Sequence of chain 50.B:
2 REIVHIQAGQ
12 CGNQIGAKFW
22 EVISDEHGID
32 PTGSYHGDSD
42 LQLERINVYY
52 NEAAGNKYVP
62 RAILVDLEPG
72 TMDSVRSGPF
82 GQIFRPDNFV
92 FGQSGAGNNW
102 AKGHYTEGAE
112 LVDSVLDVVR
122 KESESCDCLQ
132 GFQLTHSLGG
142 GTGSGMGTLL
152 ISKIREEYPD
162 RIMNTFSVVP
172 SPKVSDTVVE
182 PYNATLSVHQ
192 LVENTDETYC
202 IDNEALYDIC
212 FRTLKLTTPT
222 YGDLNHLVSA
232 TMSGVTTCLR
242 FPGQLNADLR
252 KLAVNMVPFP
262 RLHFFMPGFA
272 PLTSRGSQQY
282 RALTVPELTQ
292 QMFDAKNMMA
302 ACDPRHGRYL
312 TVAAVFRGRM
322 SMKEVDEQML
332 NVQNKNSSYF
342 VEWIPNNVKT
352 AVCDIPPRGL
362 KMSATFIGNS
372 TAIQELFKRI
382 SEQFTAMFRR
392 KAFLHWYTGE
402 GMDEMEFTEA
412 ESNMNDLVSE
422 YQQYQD

This small molecule binds to this protein.
Small molecule (SMILES): Nc1nc2c(ncn2[C@@H]2O[C@H](CO[P](=O)(O)C[P](=O)(O)OP(=O)(O)O)[C@@H](O)[C@H]2O)c(=O)[nH]1

Binding-site contacts:
Ligand atom PB contacts residue MG1 of chain 50.F at 3.7 Å.
Ligand atom PG contacts residue MG1 of chain 50.F at 3.5 Å.
Ligand atom C2 contacts residue TYR222 of chain 50.B at 3.5 Å (hydrophobic).
Ligand atom O1A contacts residue GLN11 of chain 50.B at 3.1 Å.
Ligand atom O1B contacts residue MG1 of chain 50.F at 2.4 Å.
Ligand atom O4' contacts residue SER138 of chain 50.B at 3.3 Å (h-bond).
Ligand atom O2G contacts residue GLY142 of chain 50.B at 3.0 Å (h-bond).
Ligand atom N2 contacts residue ASN204 of chain 50.B at 2.6 Å (h-bond).
Ligand atom O6 contacts residue TYR222 of chain 50.B at 3.8 Å.
Ligand atom O3B contacts residue GLY142 of chain 50.B at 3.5 Å (h-bond).
Ligand atom O2B contacts residue THR143 of chain 50.B at 2.7 Å (h-bond).
Ligand atom O1G contacts residue ALA97 of chain 50.B at 3.0 Å (h-bond).
Ligand atom O3G contacts residue MG1 of chain 50.F at 2.5 Å.
Ligand atom N1 contacts residue ASN226 of chain 50.B at 2.7 Å (h-bond).
Ligand atom N2 contacts residue ASN226 of chain 50.B at 2.9 Å (h-bond).
Ligand atom O2B contacts residue GLY10 of chain 50.B at 3.2 Å.
Ligand atom C2 contacts residue ASN226 of chain 50.B at 3.6 Å.
Ligand atom C6 contacts residue GLN15 of chain 50.B at 3.6 Å.
Ligand atom O3B contacts residue MG1 of chain 50.F at 3.8 Å.
Ligand atom N3 contacts residue VAL169 of chain 50.B at 3.8 Å.
Ligand atom O2B contacts residue GLY144 of chain 50.B at 2.7 Å (h-bond).
Ligand atom O2A contacts residue CYS12 of chain 50.B at 3.3 Å (h-bond).
Ligand atom C2 contacts residue ASN204 of chain 50.B at 3.4 Å.
Ligand atom O3' contacts residue GLU181 of chain 50.B at 3.3 Å (salt-bridge).
Ligand atom N1 contacts residue TYR222 of chain 50.B at 3.2 Å.
Ligand atom O6 contacts residue ASN226 of chain 50.B at 3.1 Å (h-bond).
Ligand atom O2A contacts residue GLN11 of chain 50.B at 3.5 Å (h-bond).
Ligand atom PB contacts residue THR143 of chain 50.B at 3.3 Å.
Ligand atom PB contacts residue GLY10 of chain 50.B at 3.9 Å.
Ligand atom C4' contacts residue SER138 of chain 50.B at 3.2 Å.
Ligand atom O2G contacts residue ASN99 of chain 50.B at 2.9 Å (h-bond).
Ligand atom O1B contacts residue GLY10 of chain 50.B at 3.7 Å.
Ligand atom O6 contacts residue GLN15 of chain 50.B at 2.5 Å (h-bond).
Ligand atom C6 contacts residue TYR222 of chain 50.B at 3.7 Å (hydrophobic).
Ligand atom N3 contacts residue ASN204 of chain 50.B at 3.0 Å (h-bond).
Ligand atom O1B contacts residue GLN11 of chain 50.B at 3.2 Å (h-bond).
Ligand atom PG contacts residue GLY142 of chain 50.B at 3.9 Å.
Ligand atom O1G contacts residue THR143 of chain 50.B at 3.4 Å.
Ligand atom C6 contacts residue ASN226 of chain 50.B at 3.3 Å.
Ligand atom O3B contacts residue THR143 of chain 50.B at 3.1 Å (h-bond).